Binding-site contacts:
Ligand atom C6 contacts residue CYS197 of chain 1.A at 3.9 Å (hydrophobic).
Ligand atom C4 contacts residue GLN174 of chain 1.A at 4.2 Å.
Ligand atom C1 contacts residue GLY196 of chain 1.A at 4.2 Å.
Ligand atom N contacts residue SER172 of chain 1.A at 3.0 Å (h-bond).
Ligand atom C6 contacts residue SER172 of chain 1.A at 3.8 Å.
Ligand atom C2 contacts residue TRP193 of chain 1.A at 3.8 Å (hydrophobic).
Ligand atom C2 contacts residue CYS173 of chain 1.A at 4.3 Å (hydrophobic).
Ligand atom C1 contacts residue TRP193 of chain 1.A at 4.0 Å (hydrophobic).
Ligand atom N contacts residue ASP171 of chain 1.A at 3.7 Å.
Ligand atom C6 contacts residue CYS173 of chain 1.A at 3.7 Å (hydrophobic).
Ligand atom C3 contacts residue SER177 of chain 1.A at 4.1 Å.
Ligand atom N contacts residue GLY196 of chain 1.A at 3.9 Å.
Ligand atom N contacts residue CYS173 of chain 1.A at 4.3 Å.
Ligand atom C3 contacts residue TRP193 of chain 1.A at 4.0 Å (hydrophobic).
Ligand atom C1 contacts residue GLY194 of chain 1.A at 4.0 Å.
Ligand atom C6 contacts residue GLY194 of chain 1.A at 4.2 Å.
Ligand atom C5 contacts residue GLN174 of chain 1.A at 3.8 Å.
Ligand atom C5 contacts residue CYS197 of chain 1.A at 4.5 Å (hydrophobic).
Ligand atom C2 contacts residue GLY194 of chain 1.A at 4.1 Å.
Ligand atom C4 contacts residue CYS173 of chain 1.A at 3.8 Å (hydrophobic).
Ligand atom N contacts residue GLY204 of chain 1.A at 4.1 Å.
Ligand atom N contacts residue TRP193 of chain 1.A at 4.0 Å.
Ligand atom C6 contacts residue GLN174 of chain 1.A at 4.4 Å.
Ligand atom C3 contacts residue SER192 of chain 1.A at 4.1 Å.
Ligand atom N contacts residue GLY194 of chain 1.A at 4.0 Å.
Ligand atom C3 contacts residue CYS173 of chain 1.A at 4.0 Å (hydrophobic).
Ligand atom C6 contacts residue GLY196 of chain 1.A at 3.5 Å.
Ligand atom C3 contacts residue VAL191 of chain 1.A at 3.9 Å (hydrophobic).
Ligand atom C5 contacts residue CYS173 of chain 1.A at 3.7 Å (hydrophobic).
Ligand atom C2 contacts residue SER172 of chain 1.A at 3.7 Å.
Ligand atom C4 contacts residue SER177 of chain 1.A at 4.0 Å.
Ligand atom C1 contacts residue CYS173 of chain 1.A at 4.0 Å (hydrophobic).
Ligand atom C1 contacts residue SER172 of chain 1.A at 3.5 Å.
Ligand atom C2 contacts residue VAL191 of chain 1.A at 3.9 Å (hydrophobic).

Sequence of chain 1.A:
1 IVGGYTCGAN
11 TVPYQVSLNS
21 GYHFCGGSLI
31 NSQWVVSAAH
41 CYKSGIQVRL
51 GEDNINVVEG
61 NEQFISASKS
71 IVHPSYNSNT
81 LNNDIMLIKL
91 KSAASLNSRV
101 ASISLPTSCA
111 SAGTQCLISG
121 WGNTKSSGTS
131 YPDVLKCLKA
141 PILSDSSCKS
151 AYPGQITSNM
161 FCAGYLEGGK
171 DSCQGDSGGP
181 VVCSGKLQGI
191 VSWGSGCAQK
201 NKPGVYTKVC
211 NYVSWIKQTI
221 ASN

A protein and the small-molecule ligand that binds it are described below.
Small molecule (SMILES): Nc1ccccc1